Binding-site contacts:
Ligand atom N14 contacts residue THR210 of chain 1.C at 3.6 Å.
Ligand atom O22 contacts residue HIS105 of chain 1.C at 3.1 Å.
Ligand atom C21 contacts residue ILE215 of chain 1.C at 3.5 Å (hydrophobic).
Ligand atom C10 contacts residue TYR213 of chain 1.C at 3.9 Å (hydrophobic).
Ligand atom C13 contacts residue THR133 of chain 1.B at 3.7 Å.
Ligand atom C16 contacts residue THR133 of chain 1.B at 3.3 Å.
Ligand atom C21 contacts residue SER162 of chain 1.C at 2.9 Å.
Ligand atom N11 contacts residue TYR163 of chain 1.C at 2.8 Å (h-bond).
Ligand atom C02 contacts residue PHE68 of chain 1.B at 3.6 Å (hydrophobic).
Ligand atom O22 contacts residue ILE206 of chain 1.C at 3.1 Å.
Ligand atom C15 contacts residue THR210 of chain 1.C at 3.9 Å.
Ligand atom O17 contacts residue PHE68 of chain 1.B at 2.8 Å (h-bond).
Ligand atom C23 contacts residue ILE206 of chain 1.C at 3.7 Å (hydrophobic).
Ligand atom O17 contacts residue ALA70 of chain 1.B at 3.5 Å.
Ligand atom O17 contacts residue THR133 of chain 1.B at 2.4 Å (h-bond).
Ligand atom C23 contacts residue HIS105 of chain 1.C at 3.3 Å.
Ligand atom C19 contacts residue PHE68 of chain 1.B at 3.7 Å (hydrophobic).
Ligand atom C10 contacts residue TYR163 of chain 1.C at 3.9 Å (hydrophobic).
Ligand atom C13 contacts residue THR210 of chain 1.C at 3.9 Å.
Ligand atom C08 contacts residue HIS105 of chain 1.C at 3.6 Å.
Ligand atom C19 contacts residue ASP47 of chain 1.B at 3.6 Å.
Ligand atom C13 contacts residue TYR163 of chain 1.C at 3.7 Å (hydrophobic).
Ligand atom C01 contacts residue TYR49 of chain 1.B at 3.7 Å (hydrophobic).
Ligand atom O20 contacts residue ILE215 of chain 1.C at 3.4 Å.
Ligand atom C02 contacts residue TYR49 of chain 1.B at 3.9 Å (hydrophobic).
Ligand atom C09 contacts residue SER162 of chain 1.C at 3.2 Å.
Ligand atom N11 contacts residue TYR213 of chain 1.C at 3.5 Å.
Ligand atom N14 contacts residue THR133 of chain 1.B at 3.4 Å.
Ligand atom C16 contacts residue PHE68 of chain 1.B at 3.6 Å (hydrophobic).
Ligand atom O20 contacts residue TYR213 of chain 1.C at 3.3 Å.
Ligand atom C08 contacts residue TYR213 of chain 1.C at 3.7 Å (hydrophobic).
Ligand atom C09 contacts residue TYR213 of chain 1.C at 3.3 Å (hydrophobic).
Ligand atom C21 contacts residue HIS105 of chain 1.C at 3.3 Å.
Ligand atom C15 contacts residue THR133 of chain 1.B at 3.7 Å.
Ligand atom C12 contacts residue THR210 of chain 1.C at 3.7 Å.
Ligand atom C12 contacts residue TYR163 of chain 1.C at 3.5 Å (hydrophobic).
Ligand atom C21 contacts residue TYR213 of chain 1.C at 3.6 Å (hydrophobic).
Ligand atom C07 contacts residue HIS105 of chain 1.C at 3.6 Å.
Ligand atom O20 contacts residue HIS105 of chain 1.C at 3.1 Å.
Ligand atom C21 contacts residue PHE103 of chain 1.C at 3.9 Å (hydrophobic).

Sequence of chain 1.B:
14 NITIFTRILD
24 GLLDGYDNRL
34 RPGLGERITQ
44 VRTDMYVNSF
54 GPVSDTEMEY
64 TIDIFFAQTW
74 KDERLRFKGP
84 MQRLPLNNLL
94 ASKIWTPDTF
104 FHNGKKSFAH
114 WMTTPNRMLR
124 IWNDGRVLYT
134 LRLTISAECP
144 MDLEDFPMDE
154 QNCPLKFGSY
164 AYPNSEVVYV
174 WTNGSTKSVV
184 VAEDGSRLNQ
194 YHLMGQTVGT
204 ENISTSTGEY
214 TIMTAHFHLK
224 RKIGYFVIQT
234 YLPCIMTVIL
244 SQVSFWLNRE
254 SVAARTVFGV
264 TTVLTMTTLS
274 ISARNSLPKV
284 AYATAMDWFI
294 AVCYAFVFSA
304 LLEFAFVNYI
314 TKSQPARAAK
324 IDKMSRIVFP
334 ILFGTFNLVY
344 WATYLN

Sequence of chain 1.C:
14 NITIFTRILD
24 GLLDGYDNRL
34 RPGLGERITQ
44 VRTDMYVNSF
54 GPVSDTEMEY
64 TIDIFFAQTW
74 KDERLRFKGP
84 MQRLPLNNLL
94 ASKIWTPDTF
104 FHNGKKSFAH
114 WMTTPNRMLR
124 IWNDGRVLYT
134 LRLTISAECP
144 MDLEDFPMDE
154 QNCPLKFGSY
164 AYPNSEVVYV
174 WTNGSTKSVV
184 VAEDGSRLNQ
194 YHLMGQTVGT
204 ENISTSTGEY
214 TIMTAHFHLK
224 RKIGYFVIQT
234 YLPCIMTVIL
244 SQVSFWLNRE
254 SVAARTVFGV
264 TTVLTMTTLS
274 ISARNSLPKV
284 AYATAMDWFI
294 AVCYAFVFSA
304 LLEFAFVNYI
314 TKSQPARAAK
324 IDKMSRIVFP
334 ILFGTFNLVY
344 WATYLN

The small molecule below binds the protein below.
Small molecule (SMILES): CCc1c(C(=O)OC)ncc2[nH]c3cc(OC)c(OC)cc3c12